Sequence of chain 1.A:
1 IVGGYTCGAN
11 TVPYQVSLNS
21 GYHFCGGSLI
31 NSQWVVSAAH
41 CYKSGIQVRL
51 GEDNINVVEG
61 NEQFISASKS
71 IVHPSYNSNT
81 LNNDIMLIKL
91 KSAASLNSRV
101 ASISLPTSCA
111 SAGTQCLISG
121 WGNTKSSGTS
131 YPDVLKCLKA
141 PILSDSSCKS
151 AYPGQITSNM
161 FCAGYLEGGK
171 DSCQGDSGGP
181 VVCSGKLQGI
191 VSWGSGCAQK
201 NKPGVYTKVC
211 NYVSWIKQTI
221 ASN

The protein below binds the small molecule below.
Small molecule (SMILES): NC(=[NH2+])c1ccc2[nH]c(-c3cc([C@@H](CC(=O)[O-])C(=O)[O-])cc(Br)c3[O-])nc2c1

Binding-site contacts:
Ligand atom C7 contacts residue ASP171 of chain 1.A at 3.8 Å.
Ligand atom C7X contacts residue GLN174 of chain 1.A at 2.9 Å.
Ligand atom N1 contacts residue ASP171 of chain 1.A at 3.2 Å (salt-bridge).
Ligand atom C6' contacts residue HIS40 of chain 1.A at 3.6 Å.
Ligand atom N1 contacts residue GLY196 of chain 1.A at 2.6 Å (h-bond).
Ligand atom C2' contacts residue GLN174 of chain 1.A at 3.6 Å.
Ligand atom C8 contacts residue GLN174 of chain 1.A at 3.6 Å.
Ligand atom C4 contacts residue SER177 of chain 1.A at 3.4 Å.
Ligand atom N2 contacts residue GLY204 of chain 1.A at 3.5 Å.
Ligand atom C6' contacts residue SER177 of chain 1.A at 3.7 Å.
Ligand atom C1 contacts residue TRP193 of chain 1.A at 3.8 Å (hydrophobic).
Ligand atom N2 contacts residue ASP171 of chain 1.A at 3.1 Å (salt-bridge).
Ligand atom C7 contacts residue SER172 of chain 1.A at 3.2 Å.
Ligand atom C5 contacts residue GLN174 of chain 1.A at 3.7 Å.
Ligand atom N2 contacts residue TRP193 of chain 1.A at 3.6 Å.
Ligand atom N1 contacts residue SER172 of chain 1.A at 3.4 Å (h-bond).
Ligand atom N3 contacts residue SER177 of chain 1.A at 2.7 Å (h-bond).
Ligand atom N2 contacts residue SER172 of chain 1.A at 3.1 Å (h-bond).
Ligand atom C6X contacts residue GLN174 of chain 1.A at 3.1 Å.
Ligand atom C2 contacts residue VAL191 of chain 1.A at 3.8 Å (hydrophobic).
Ligand atom O6' contacts residue SER177 of chain 1.A at 2.4 Å (h-bond).
Ligand atom N1 contacts residue GLY194 of chain 1.A at 3.8 Å.
Ligand atom C2 contacts residue SER172 of chain 1.A at 3.7 Å.
Ligand atom C7 contacts residue GLY196 of chain 1.A at 3.8 Å.
Ligand atom BR5' contacts residue HIS40 of chain 1.A at 3.5 Å.
Ligand atom N1 contacts residue CYS197 of chain 1.A at 3.7 Å.
Ligand atom N3 contacts residue GLN174 of chain 1.A at 3.7 Å.
Ligand atom C3 contacts residue CYS173 of chain 1.A at 3.8 Å (hydrophobic).
Ligand atom C3 contacts residue VAL191 of chain 1.A at 3.6 Å (hydrophobic).
Ligand atom O8X contacts residue GLN174 of chain 1.A at 3.0 Å (h-bond).
Ligand atom C3 contacts residue SER192 of chain 1.A at 3.5 Å.
Ligand atom O6' contacts residue HIS40 of chain 1.A at 2.6 Å (h-bond).
Ligand atom CVX contacts residue GLN174 of chain 1.A at 3.2 Å.
Ligand atom C4' contacts residue GLN174 of chain 1.A at 3.4 Å.
Ligand atom C4 contacts residue SER192 of chain 1.A at 3.7 Å.
Ligand atom C1' contacts residue GLN174 of chain 1.A at 3.7 Å.
Ligand atom N3 contacts residue SER192 of chain 1.A at 3.7 Å.
Ligand atom C3 contacts residue SER177 of chain 1.A at 3.5 Å.
Ligand atom C3' contacts residue GLN174 of chain 1.A at 3.1 Å.
Ligand atom O9X contacts residue GLN174 of chain 1.A at 3.3 Å (h-bond).